Binding-site contacts:
Ligand atom C contacts residue ILE364 of chain 1.B at 4.3 Å (hydrophobic).
Ligand atom CB contacts residue PRO347 of chain 2.A at 4.3 Å (hydrophobic).
Ligand atom C contacts residue HIS343 of chain 2.A at 3.2 Å.
Ligand atom CA contacts residue ASN363 of chain 1.B at 3.7 Å.
Ligand atom CB contacts residue LEU350 of chain 2.A at 4.0 Å (hydrophobic).
Ligand atom CA contacts residue ASN345 of chain 2.A at 3.9 Å.
Ligand atom O contacts residue LEU369 of chain 2.A at 3.9 Å.
Ligand atom OG contacts residue GLY348 of chain 2.A at 3.7 Å.
Ligand atom O contacts residue HIS343 of chain 2.A at 2.7 Å (h-bond).
Ligand atom OXT contacts residue HIS343 of chain 2.A at 3.0 Å (h-bond).
Ligand atom CB contacts residue GLY348 of chain 2.A at 4.1 Å.
Ligand atom CB contacts residue ILE364 of chain 1.B at 4.3 Å (hydrophobic).
Ligand atom C contacts residue ARG346 of chain 2.A at 4.1 Å.
Ligand atom N contacts residue PRO347 of chain 2.A at 4.2 Å.
Ligand atom OG contacts residue ASN363 of chain 1.B at 3.7 Å.
Ligand atom OXT contacts residue THR371 of chain 2.A at 4.2 Å.
Ligand atom N contacts residue ASN363 of chain 1.B at 2.4 Å (h-bond).
Ligand atom OG contacts residue ILE364 of chain 1.B at 3.4 Å (h-bond).
Ligand atom OXT contacts residue VAL349 of chain 2.A at 3.7 Å.
Ligand atom OXT contacts residue GLU344 of chain 2.A at 3.6 Å.
Ligand atom N contacts residue ARG346 of chain 2.A at 3.2 Å (salt-bridge).
Ligand atom CA contacts residue VAL349 of chain 2.A at 4.2 Å (hydrophobic).
Ligand atom O contacts residue VAL349 of chain 2.A at 3.6 Å.
Ligand atom N contacts residue ASN345 of chain 2.A at 2.8 Å (h-bond).
Ligand atom CA contacts residue ILE364 of chain 1.B at 3.3 Å (hydrophobic).
Ligand atom N contacts residue ILE364 of chain 1.B at 3.4 Å (h-bond).
Ligand atom OXT contacts residue ARG346 of chain 2.A at 4.0 Å.
Ligand atom OXT contacts residue ASN345 of chain 2.A at 3.4 Å.
Ligand atom OXT contacts residue GLY376 of chain 2.A at 4.3 Å.
Ligand atom CA contacts residue ARG346 of chain 2.A at 3.7 Å.
Ligand atom OG contacts residue ARG346 of chain 2.A at 3.9 Å.
Ligand atom C contacts residue VAL349 of chain 2.A at 3.6 Å (hydrophobic).
Ligand atom CB contacts residue VAL349 of chain 2.A at 3.7 Å (hydrophobic).
Ligand atom CB contacts residue ARG346 of chain 2.A at 3.4 Å.
Ligand atom C contacts residue ASN345 of chain 2.A at 4.1 Å.
Ligand atom CB contacts residue ASN363 of chain 1.B at 4.1 Å.
Ligand atom OG contacts residue PRO347 of chain 2.A at 3.8 Å.
Ligand atom O contacts residue LEU350 of chain 2.A at 4.1 Å.

Sequence of chain 2.A:
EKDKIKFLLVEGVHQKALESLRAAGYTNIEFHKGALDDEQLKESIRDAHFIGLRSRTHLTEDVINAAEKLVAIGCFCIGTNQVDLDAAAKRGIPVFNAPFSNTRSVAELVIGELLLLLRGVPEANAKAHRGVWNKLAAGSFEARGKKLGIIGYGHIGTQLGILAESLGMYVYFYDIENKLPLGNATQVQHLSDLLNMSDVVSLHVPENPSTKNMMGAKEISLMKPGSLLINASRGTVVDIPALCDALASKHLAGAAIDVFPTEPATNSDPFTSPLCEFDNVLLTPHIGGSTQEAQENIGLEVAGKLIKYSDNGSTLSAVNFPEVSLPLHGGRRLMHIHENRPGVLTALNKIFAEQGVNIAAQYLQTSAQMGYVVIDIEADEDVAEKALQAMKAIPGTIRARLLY

A small-molecule ligand and the protein it binds are described below.
Small molecule (SMILES): N[C@@H](CO)C(=O)O

Sequence of chain 1.B:
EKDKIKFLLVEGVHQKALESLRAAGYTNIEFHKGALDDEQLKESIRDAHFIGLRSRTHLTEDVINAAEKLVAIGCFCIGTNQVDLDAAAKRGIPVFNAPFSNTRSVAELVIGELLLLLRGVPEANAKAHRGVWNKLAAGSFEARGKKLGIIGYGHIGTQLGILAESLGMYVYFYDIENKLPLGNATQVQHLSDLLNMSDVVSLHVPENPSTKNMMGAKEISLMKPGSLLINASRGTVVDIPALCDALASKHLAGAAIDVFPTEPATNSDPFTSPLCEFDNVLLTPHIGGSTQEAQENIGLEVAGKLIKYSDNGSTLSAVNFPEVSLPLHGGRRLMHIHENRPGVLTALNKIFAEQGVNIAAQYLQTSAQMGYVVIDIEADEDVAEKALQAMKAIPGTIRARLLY